Binding-site contacts:
Ligand atom OAW contacts residue TYR87 of chain 1.A at 3.5 Å.
Ligand atom CAB contacts residue LEU129 of chain 1.A at 4.0 Å (hydrophobic).
Ligand atom CAN contacts residue ILE98 of chain 1.A at 4.3 Å (hydrophobic).
Ligand atom OAW contacts residue PHE75 of chain 1.A at 4.2 Å.
Ligand atom CAI contacts residue TYR87 of chain 1.A at 4.1 Å (hydrophobic).
Ligand atom CAQ contacts residue CYS94 of chain 1.A at 3.7 Å (hydrophobic).
Ligand atom CAD contacts residue ALA168 of chain 1.A at 4.0 Å (hydrophobic).
Ligand atom CAI contacts residue SER91 of chain 1.A at 4.4 Å.
Ligand atom CAE contacts residue TRP175 of chain 1.A at 4.0 Å (hydrophobic).
Ligand atom CAQ contacts residue SER91 of chain 1.A at 4.1 Å.
Ligand atom CAE contacts residue GLY172 of chain 1.A at 4.1 Å.
Ligand atom OAH contacts residue LYS82 of chain 1.A at 2.5 Å (salt-bridge).
Ligand atom CAP contacts residue CYS94 of chain 1.A at 4.0 Å (hydrophobic).
Ligand atom CAV contacts residue TYR87 of chain 1.A at 4.0 Å (hydrophobic).
Ligand atom CAY contacts residue TYR87 of chain 1.A at 4.1 Å (hydrophobic).
Ligand atom CBC contacts residue LEU90 of chain 1.A at 4.4 Å (hydrophobic).
Ligand atom CAX contacts residue LYS82 of chain 1.A at 3.8 Å.
Ligand atom CAI contacts residue LEU90 of chain 1.A at 3.6 Å (hydrophobic).
Ligand atom CAQ contacts residue TRP175 of chain 1.A at 3.5 Å (hydrophobic).
Ligand atom CAP contacts residue TRP175 of chain 1.A at 3.6 Å (hydrophobic).
Ligand atom CBG contacts residue CYS94 of chain 1.A at 4.4 Å (hydrophobic).
Ligand atom CAA contacts residue VAL132 of chain 1.A at 3.8 Å (hydrophobic).
Ligand atom OAG contacts residue PHE75 of chain 1.A at 3.7 Å.
Ligand atom CAE contacts residue ILE171 of chain 1.A at 4.5 Å (hydrophobic).
Ligand atom CAK contacts residue ILE171 of chain 1.A at 4.5 Å (hydrophobic).
Ligand atom CAA contacts residue PHE179 of chain 1.A at 3.7 Å (hydrophobic).
Ligand atom CAM contacts residue PHE75 of chain 1.A at 3.7 Å (hydrophobic).
Ligand atom CAM contacts residue TYR87 of chain 1.A at 3.3 Å (hydrophobic).
Ligand atom CBD contacts residue ILE171 of chain 1.A at 4.2 Å (hydrophobic).
Ligand atom CAZ contacts residue LEU90 of chain 1.A at 4.2 Å (hydrophobic).
Ligand atom CAK contacts residue LEU90 of chain 1.A at 4.4 Å (hydrophobic).
Ligand atom CAK contacts residue SER91 of chain 1.A at 4.0 Å.
Ligand atom CAL contacts residue TYR87 of chain 1.A at 3.8 Å (hydrophobic).
Ligand atom CAN contacts residue TRP175 of chain 1.A at 3.6 Å (hydrophobic).
Ligand atom CAV contacts residue LEU90 of chain 1.A at 4.1 Å (hydrophobic).
Ligand atom CAO contacts residue TRP175 of chain 1.A at 4.1 Å (hydrophobic).
Ligand atom CBB contacts residue TRP175 of chain 1.A at 4.4 Å (hydrophobic).
Ligand atom CAY contacts residue PHE75 of chain 1.A at 3.6 Å (hydrophobic).
Ligand atom CAK contacts residue CYS94 of chain 1.A at 4.4 Å (hydrophobic).
Ligand atom CAJ contacts residue TRP175 of chain 1.A at 3.6 Å (hydrophobic).

The protein below binds the small molecule below.
Small molecule (SMILES): CC(C)CCC[C@@H](C)[C@H]1CC[C@H]2[C@@H]3CC=C4C[C@@H](OC(=O)CCC(=O)O)CC[C@]4(C)[C@H]3CC[C@]12C

Sequence of chain 1.A:
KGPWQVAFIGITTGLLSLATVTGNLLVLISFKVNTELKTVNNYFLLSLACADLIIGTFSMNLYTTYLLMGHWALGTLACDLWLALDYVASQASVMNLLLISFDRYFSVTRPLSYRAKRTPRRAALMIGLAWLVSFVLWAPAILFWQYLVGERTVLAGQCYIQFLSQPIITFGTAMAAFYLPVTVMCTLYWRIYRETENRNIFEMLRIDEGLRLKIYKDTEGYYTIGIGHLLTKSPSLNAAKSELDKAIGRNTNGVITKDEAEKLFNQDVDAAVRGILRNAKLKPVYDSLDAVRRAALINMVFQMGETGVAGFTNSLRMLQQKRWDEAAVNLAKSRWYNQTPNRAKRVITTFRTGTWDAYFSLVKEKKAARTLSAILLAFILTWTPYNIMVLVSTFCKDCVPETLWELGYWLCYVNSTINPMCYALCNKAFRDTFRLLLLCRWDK